This small molecule binds to this protein.
Small molecule (SMILES): CC(=O)N[C@@H]1[C@@H](O)[C@H](O)[C@@H](CO)O[C@H]1O

Sequence of chain 1.C:
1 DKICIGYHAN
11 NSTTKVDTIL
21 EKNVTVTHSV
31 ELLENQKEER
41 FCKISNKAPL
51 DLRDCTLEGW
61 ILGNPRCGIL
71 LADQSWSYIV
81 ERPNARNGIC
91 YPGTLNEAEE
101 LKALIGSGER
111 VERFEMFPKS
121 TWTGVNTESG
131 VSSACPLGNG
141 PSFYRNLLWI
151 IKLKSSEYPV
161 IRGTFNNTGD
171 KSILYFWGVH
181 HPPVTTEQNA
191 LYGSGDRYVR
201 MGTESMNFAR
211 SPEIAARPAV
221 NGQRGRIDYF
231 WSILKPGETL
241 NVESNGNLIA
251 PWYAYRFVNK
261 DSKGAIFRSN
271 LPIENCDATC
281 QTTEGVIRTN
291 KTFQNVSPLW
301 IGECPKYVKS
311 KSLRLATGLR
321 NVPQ

Binding-site contacts:
Ligand atom O5 contacts residue ASN290 of chain 1.C at 2.3 Å (h-bond).
Ligand atom C2 contacts residue ASN290 of chain 1.C at 2.5 Å.
Ligand atom O7 contacts residue ASN290 of chain 1.C at 3.6 Å (h-bond).
Ligand atom C4 contacts residue ASN290 of chain 1.C at 4.2 Å.
Ligand atom C7 contacts residue ASN290 of chain 1.C at 3.5 Å.
Ligand atom O6 contacts residue ASN290 of chain 1.C at 4.3 Å.
Ligand atom C8 contacts residue VAL30 of chain 1.C at 3.7 Å (hydrophobic).
Ligand atom C1 contacts residue ASN290 of chain 1.C at 1.5 Å.
Ligand atom C5 contacts residue ASN290 of chain 1.C at 3.6 Å.
Ligand atom C3 contacts residue ASN290 of chain 1.C at 3.8 Å.
Ligand atom N2 contacts residue ASN290 of chain 1.C at 3.1 Å (h-bond).